A small-molecule ligand and the protein it binds are described below.
Small molecule (SMILES): CN1CCC(c2ccc(-c3ccc4c(c3)C(=O)N([C@@H](C(=O)Nc3nccs3)c3cc(F)ccc3O)C4)cc2)CC1

Sequence of chain 1.B:
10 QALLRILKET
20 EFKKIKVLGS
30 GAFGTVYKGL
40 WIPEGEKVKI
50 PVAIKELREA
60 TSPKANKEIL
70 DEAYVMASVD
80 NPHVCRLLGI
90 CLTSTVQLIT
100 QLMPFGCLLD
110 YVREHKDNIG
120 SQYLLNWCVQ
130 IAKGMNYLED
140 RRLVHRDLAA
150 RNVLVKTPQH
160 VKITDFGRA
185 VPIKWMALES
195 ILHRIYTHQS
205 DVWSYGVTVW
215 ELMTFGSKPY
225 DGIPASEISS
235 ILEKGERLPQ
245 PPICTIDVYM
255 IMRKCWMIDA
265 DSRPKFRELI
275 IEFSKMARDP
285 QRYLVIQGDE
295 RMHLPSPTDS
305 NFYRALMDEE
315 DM

Binding-site contacts:
Ligand atom C06 contacts residue VAL35 of chain 1.B at 3.6 Å (hydrophobic).
Ligand atom F36 contacts residue ARG85 of chain 1.B at 3.0 Å.
Ligand atom C11 contacts residue ARG167 of chain 1.B at 3.6 Å.
Ligand atom N05 contacts residue VAL35 of chain 1.B at 3.7 Å.
Ligand atom C09 contacts residue ASP164 of chain 1.B at 3.2 Å.
Ligand atom S08 contacts residue LYS54 of chain 1.B at 3.6 Å.
Ligand atom O01 contacts residue LYS54 of chain 1.B at 3.5 Å.
Ligand atom N05 contacts residue YY31 of chain 1.J at 3.5 Å.
Ligand atom S08 contacts residue LEU97 of chain 1.B at 3.3 Å (h-bond).
Ligand atom O32 contacts residue ARG167 of chain 1.B at 3.2 Å.
Ligand atom C06 contacts residue THR99 of chain 1.B at 3.5 Å.
Ligand atom O40 contacts residue ASP164 of chain 1.B at 3.5 Å.
Ligand atom C07 contacts residue LEU97 of chain 1.B at 3.4 Å (hydrophobic).
Ligand atom C35 contacts residue LEU86 of chain 1.B at 3.6 Å (hydrophobic).
Ligand atom C25 contacts residue GLU67 of chain 1.B at 3.0 Å.
Ligand atom C07 contacts residue ALA52 of chain 1.B at 3.0 Å (hydrophobic).
Ligand atom C26 contacts residue ILE68 of chain 1.B at 3.5 Å (hydrophobic).
Ligand atom C39 contacts residue ASP164 of chain 1.B at 3.7 Å.
Ligand atom O40 contacts residue PHE165 of chain 1.B at 2.9 Å (h-bond).
Ligand atom O32 contacts residue LYS54 of chain 1.B at 2.9 Å (salt-bridge).
Ligand atom C07 contacts residue ILE53 of chain 1.B at 3.5 Å (hydrophobic).
Ligand atom C37 contacts residue PHE165 of chain 1.B at 3.4 Å (hydrophobic).
Ligand atom N03 contacts residue ASP164 of chain 1.B at 3.0 Å (salt-bridge).
Ligand atom C37 contacts residue CYS84 of chain 1.B at 3.5 Å (hydrophobic).
Ligand atom C38 contacts residue PHE165 of chain 1.B at 3.3 Å (hydrophobic).
Ligand atom C02 contacts residue ASP164 of chain 1.B at 3.4 Å.
Ligand atom C31 contacts residue MET75 of chain 1.B at 3.3 Å (hydrophobic).
Ligand atom C24 contacts residue GLU67 of chain 1.B at 3.0 Å.
Ligand atom C27 contacts residue ILE68 of chain 1.B at 3.6 Å (hydrophobic).
Ligand atom F36 contacts residue CYS84 of chain 1.B at 3.6 Å.
Ligand atom F36 contacts residue LEU86 of chain 1.B at 2.8 Å.
Ligand atom C18 contacts residue ILE68 of chain 1.B at 3.6 Å (hydrophobic).
Ligand atom O01 contacts residue LEU97 of chain 1.B at 3.3 Å.
Ligand atom C29 contacts residue MET75 of chain 1.B at 3.2 Å (hydrophobic).
Ligand atom C19 contacts residue GLU67 of chain 1.B at 2.9 Å.
Ligand atom S08 contacts residue THR99 of chain 1.B at 3.6 Å.
Ligand atom C27 contacts residue GLU71 of chain 1.B at 3.5 Å.
Ligand atom C07 contacts residue THR99 of chain 1.B at 3.4 Å.
Ligand atom C30 contacts residue MET75 of chain 1.B at 3.3 Å (hydrophobic).
Ligand atom C07 contacts residue LYS54 of chain 1.B at 3.2 Å.